Sequence of chain 1.D:
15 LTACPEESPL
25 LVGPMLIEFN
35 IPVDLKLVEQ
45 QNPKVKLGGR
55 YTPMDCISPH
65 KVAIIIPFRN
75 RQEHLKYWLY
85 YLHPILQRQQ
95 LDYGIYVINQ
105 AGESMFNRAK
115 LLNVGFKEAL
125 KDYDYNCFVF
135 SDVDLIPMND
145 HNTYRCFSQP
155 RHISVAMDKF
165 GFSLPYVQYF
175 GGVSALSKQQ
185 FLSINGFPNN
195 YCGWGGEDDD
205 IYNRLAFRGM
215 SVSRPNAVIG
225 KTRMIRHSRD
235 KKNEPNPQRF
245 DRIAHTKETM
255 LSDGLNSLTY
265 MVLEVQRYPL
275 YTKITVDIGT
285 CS

Sequence of chain 1.C:
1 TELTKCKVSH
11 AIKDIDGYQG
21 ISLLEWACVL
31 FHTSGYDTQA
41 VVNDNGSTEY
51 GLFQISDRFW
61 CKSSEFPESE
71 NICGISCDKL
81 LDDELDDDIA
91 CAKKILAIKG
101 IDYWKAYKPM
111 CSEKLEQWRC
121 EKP

This small molecule binds to this protein.
Small molecule (SMILES): OC[C@H]1O[C@@H](O)[C@H](O)[C@@H](O)[C@@H]1O

Binding-site contacts:
Ligand atom C2 contacts residue ASP203 of chain 1.D at 3.6 Å.
Ligand atom O2 contacts residue ASP203 of chain 1.D at 2.6 Å (salt-bridge).
Ligand atom C3 contacts residue ASP202 of chain 1.D at 3.3 Å.
Ligand atom O6 contacts residue PG41 of chain 1.M at 2.8 Å.
Ligand atom C2 contacts residue TRP198 of chain 1.D at 3.9 Å (hydrophobic).
Ligand atom C6 contacts residue PG41 of chain 1.M at 3.6 Å.
Ligand atom O3 contacts residue GLY199 of chain 1.D at 3.5 Å.
Ligand atom C5 contacts residue TYR170 of chain 1.D at 3.6 Å (hydrophobic).
Ligand atom O5 contacts residue PHE31 of chain 1.C at 3.7 Å.
Ligand atom C6 contacts residue PHE164 of chain 1.D at 3.9 Å (hydrophobic).
Ligand atom C1 contacts residue TYR170 of chain 1.D at 3.4 Å (hydrophobic).
Ligand atom O6 contacts residue TRP198 of chain 1.D at 3.9 Å.
Ligand atom O2 contacts residue GLY200 of chain 1.D at 3.4 Å (h-bond).
Ligand atom O5 contacts residue TYR170 of chain 1.D at 3.8 Å.
Ligand atom O6 contacts residue PHE164 of chain 1.D at 3.9 Å.
Ligand atom O5 contacts residue PG41 of chain 1.M at 3.2 Å.
Ligand atom C1 contacts residue ASP203 of chain 1.D at 4.1 Å.
Ligand atom C4 contacts residue TRP198 of chain 1.D at 4.1 Å (hydrophobic).
Ligand atom C5 contacts residue PG41 of chain 1.M at 4.0 Å.
Ligand atom O3 contacts residue ASP202 of chain 1.D at 2.7 Å (salt-bridge).
Ligand atom O4 contacts residue TYR173 of chain 1.D at 3.3 Å.
Ligand atom O6 contacts residue NGA1 of chain 1.P at 3.5 Å.
Ligand atom O3 contacts residue GLY200 of chain 1.D at 3.0 Å (h-bond).
Ligand atom C3 contacts residue GLY200 of chain 1.D at 4.1 Å.
Ligand atom O4 contacts residue ASP202 of chain 1.D at 2.5 Å (salt-bridge).
Ligand atom C1 contacts residue HIS32 of chain 1.C at 3.7 Å.
Ligand atom C3 contacts residue ASP203 of chain 1.D at 3.6 Å.
Ligand atom C5 contacts residue TYR173 of chain 1.D at 3.7 Å (hydrophobic).
Ligand atom O1 contacts residue PG41 of chain 1.M at 3.6 Å.
Ligand atom C3 contacts residue NGA1 of chain 1.P at 4.1 Å.
Ligand atom C6 contacts residue NGA1 of chain 1.P at 3.9 Å.
Ligand atom O3 contacts residue NGA1 of chain 1.P at 3.6 Å (h-bond).
Ligand atom C3 contacts residue TYR170 of chain 1.D at 3.9 Å (hydrophobic).
Ligand atom O4 contacts residue NGA1 of chain 1.P at 2.6 Å.
Ligand atom C2 contacts residue GLY200 of chain 1.D at 4.1 Å.
Ligand atom O3 contacts residue ASP203 of chain 1.D at 4.0 Å.
Ligand atom C6 contacts residue TYR173 of chain 1.D at 3.5 Å (hydrophobic).
Ligand atom O1 contacts residue HIS32 of chain 1.C at 3.0 Å (h-bond).
Ligand atom C4 contacts residue NGA1 of chain 1.P at 3.2 Å.
Ligand atom C4 contacts residue ASP202 of chain 1.D at 3.5 Å.